Binding-site contacts:
Ligand atom O5 contacts residue PHE64 of chain 1.A at 3.9 Å.
Ligand atom O5 contacts residue GLU62 of chain 1.A at 3.6 Å (salt-bridge).
Ligand atom C5 contacts residue PHE64 of chain 1.A at 3.1 Å (hydrophobic).
Ligand atom O1 contacts residue PHE64 of chain 1.A at 4.3 Å.
Ligand atom O4 contacts residue GLN63 of chain 1.A at 3.9 Å.
Ligand atom O1 contacts residue VAL58 of chain 1.A at 3.9 Å.
Ligand atom C4 contacts residue GLU62 of chain 1.A at 3.9 Å.
Ligand atom C5 contacts residue GLN63 of chain 1.A at 3.7 Å.
Ligand atom C5 contacts residue GLU62 of chain 1.A at 3.5 Å.
Ligand atom C1 contacts residue PHE64 of chain 1.A at 4.0 Å (hydrophobic).
Ligand atom C4 contacts residue GLN63 of chain 1.A at 4.1 Å.
Ligand atom C4 contacts residue PHE64 of chain 1.A at 3.8 Å (hydrophobic).
Ligand atom O4 contacts residue PHE64 of chain 1.A at 3.2 Å (h-bond).

Sequence of chain 1.A:
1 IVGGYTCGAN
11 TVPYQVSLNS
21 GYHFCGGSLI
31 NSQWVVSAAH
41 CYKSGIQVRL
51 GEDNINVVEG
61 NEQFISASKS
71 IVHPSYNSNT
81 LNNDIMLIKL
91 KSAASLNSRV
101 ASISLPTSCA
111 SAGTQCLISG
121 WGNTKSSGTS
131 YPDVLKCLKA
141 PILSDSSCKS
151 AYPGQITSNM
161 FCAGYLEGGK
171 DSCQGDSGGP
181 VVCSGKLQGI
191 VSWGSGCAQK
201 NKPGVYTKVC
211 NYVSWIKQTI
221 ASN

This small molecule binds to this protein.
Small molecule (SMILES): O[C@@H]1[C@@H](O)[C@H](O)OC[C@H]1O